Sequence of chain 1.L:
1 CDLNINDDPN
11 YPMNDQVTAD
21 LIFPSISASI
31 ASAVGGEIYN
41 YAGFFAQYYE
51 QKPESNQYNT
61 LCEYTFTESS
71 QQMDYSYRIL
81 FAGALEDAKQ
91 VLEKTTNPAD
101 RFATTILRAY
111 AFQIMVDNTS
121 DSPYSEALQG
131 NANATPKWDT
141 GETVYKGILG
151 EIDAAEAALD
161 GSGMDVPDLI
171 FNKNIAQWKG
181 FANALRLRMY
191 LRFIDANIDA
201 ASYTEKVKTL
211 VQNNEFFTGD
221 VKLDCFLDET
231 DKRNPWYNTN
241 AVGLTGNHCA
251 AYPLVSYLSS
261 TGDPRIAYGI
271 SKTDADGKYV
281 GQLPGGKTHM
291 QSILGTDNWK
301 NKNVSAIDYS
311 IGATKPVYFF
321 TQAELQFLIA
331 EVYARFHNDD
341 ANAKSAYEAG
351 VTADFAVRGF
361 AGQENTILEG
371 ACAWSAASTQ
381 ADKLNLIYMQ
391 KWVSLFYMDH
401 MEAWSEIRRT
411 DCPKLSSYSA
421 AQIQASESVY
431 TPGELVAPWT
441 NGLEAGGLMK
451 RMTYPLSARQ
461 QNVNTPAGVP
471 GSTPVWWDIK

Sequence of chain 1.M:
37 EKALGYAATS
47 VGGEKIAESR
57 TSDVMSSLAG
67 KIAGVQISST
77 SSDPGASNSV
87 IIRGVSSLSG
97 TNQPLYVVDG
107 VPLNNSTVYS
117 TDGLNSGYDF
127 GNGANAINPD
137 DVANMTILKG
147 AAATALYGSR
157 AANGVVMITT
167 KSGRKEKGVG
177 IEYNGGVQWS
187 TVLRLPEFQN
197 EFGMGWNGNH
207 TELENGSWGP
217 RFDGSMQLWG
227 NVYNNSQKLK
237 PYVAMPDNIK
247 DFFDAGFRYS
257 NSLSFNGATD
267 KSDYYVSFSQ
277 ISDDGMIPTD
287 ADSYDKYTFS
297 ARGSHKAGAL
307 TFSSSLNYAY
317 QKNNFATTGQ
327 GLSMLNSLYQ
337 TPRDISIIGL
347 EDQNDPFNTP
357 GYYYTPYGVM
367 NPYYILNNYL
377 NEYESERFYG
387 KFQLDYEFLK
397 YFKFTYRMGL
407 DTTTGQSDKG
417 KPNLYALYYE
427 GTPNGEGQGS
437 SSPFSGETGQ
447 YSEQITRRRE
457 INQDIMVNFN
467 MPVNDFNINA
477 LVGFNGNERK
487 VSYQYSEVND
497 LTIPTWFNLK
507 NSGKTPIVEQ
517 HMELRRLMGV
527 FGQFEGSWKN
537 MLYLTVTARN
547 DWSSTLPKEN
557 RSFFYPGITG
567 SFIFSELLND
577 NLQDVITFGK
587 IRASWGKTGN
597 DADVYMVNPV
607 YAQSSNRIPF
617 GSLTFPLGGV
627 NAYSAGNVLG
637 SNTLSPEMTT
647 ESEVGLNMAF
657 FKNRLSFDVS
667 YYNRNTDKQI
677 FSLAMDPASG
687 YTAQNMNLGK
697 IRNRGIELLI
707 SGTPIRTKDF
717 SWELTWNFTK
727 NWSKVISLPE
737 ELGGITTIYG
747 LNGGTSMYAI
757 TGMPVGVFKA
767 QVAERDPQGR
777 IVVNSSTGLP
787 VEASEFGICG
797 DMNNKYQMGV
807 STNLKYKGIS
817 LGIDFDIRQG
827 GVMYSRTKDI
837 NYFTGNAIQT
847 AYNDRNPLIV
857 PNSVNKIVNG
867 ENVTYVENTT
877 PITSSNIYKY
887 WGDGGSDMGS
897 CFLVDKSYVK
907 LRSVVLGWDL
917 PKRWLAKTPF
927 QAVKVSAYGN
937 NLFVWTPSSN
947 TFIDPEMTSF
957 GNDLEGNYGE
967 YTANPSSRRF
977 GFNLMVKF

Binding-site contacts:
Ligand atom C1 contacts residue GLY482 of chain 1.M at 3.9 Å.
Ligand atom O9 contacts residue CYS1 of chain 1.L at 3.9 Å.
Ligand atom C1 contacts residue GLN459 of chain 1.M at 4.1 Å.
Ligand atom C1 contacts residue ASN483 of chain 1.M at 4.1 Å.
Ligand atom C12 contacts residue GLN459 of chain 1.M at 3.5 Å.
Ligand atom O8 contacts residue GLU484 of chain 1.M at 3.7 Å.
Ligand atom C5 contacts residue ILE457 of chain 1.M at 3.7 Å (hydrophobic).
Ligand atom C11 contacts residue GLN459 of chain 1.M at 4.0 Å.
Ligand atom C9 contacts residue GLN459 of chain 1.M at 4.1 Å.
Ligand atom C15 contacts residue TYR402 of chain 1.M at 3.4 Å (hydrophobic).
Ligand atom C18 contacts residue GLN459 of chain 1.M at 3.7 Å.
Ligand atom C20 contacts residue TYR402 of chain 1.M at 3.6 Å (hydrophobic).
Ligand atom C2 contacts residue ASN483 of chain 1.M at 3.8 Å.
Ligand atom C2 contacts residue GLU484 of chain 1.M at 4.1 Å.
Ligand atom C14 contacts residue PHE274 of chain 1.D at 3.5 Å (hydrophobic).
Ligand atom C16 contacts residue PHE274 of chain 1.D at 3.8 Å (hydrophobic).
Ligand atom C3 contacts residue GLU484 of chain 1.M at 3.6 Å.
Ligand atom C2 contacts residue GLY482 of chain 1.M at 4.1 Å.
Ligand atom C17 contacts residue GLN459 of chain 1.M at 4.1 Å.
Ligand atom C5 contacts residue GLN459 of chain 1.M at 4.0 Å.
Ligand atom C1 contacts residue CYS1 of chain 1.L at 3.8 Å (hydrophobic).
Ligand atom C9 contacts residue MET404 of chain 1.M at 4.0 Å (hydrophobic).
Ligand atom O1 contacts residue MET524 of chain 1.M at 3.9 Å.
Ligand atom C6 contacts residue GLN459 of chain 1.M at 3.2 Å.
Ligand atom C17 contacts residue ILE461 of chain 1.M at 4.0 Å (hydrophobic).
Ligand atom C7 contacts residue MET524 of chain 1.M at 4.0 Å (hydrophobic).
Ligand atom C14 contacts residue TYR402 of chain 1.M at 4.1 Å (hydrophobic).
Ligand atom C3 contacts residue ILE457 of chain 1.M at 3.7 Å (hydrophobic).
Ligand atom C19 contacts residue TYR402 of chain 1.M at 3.7 Å (hydrophobic).
Ligand atom C19 contacts residue GLN459 of chain 1.M at 3.9 Å.
Ligand atom O4 contacts residue ILE457 of chain 1.M at 3.5 Å.
Ligand atom O9 contacts residue MET524 of chain 1.M at 3.5 Å.
Ligand atom C21 contacts residue TYR402 of chain 1.M at 3.5 Å (hydrophobic).
Ligand atom C10 contacts residue ILE457 of chain 1.M at 4.2 Å (hydrophobic).
Ligand atom C9 contacts residue TYR402 of chain 1.M at 3.7 Å (hydrophobic).
Ligand atom O4 contacts residue GLN459 of chain 1.M at 3.7 Å.
Ligand atom C19 contacts residue ILE461 of chain 1.M at 3.5 Å (hydrophobic).
Ligand atom C2 contacts residue CYS1 of chain 1.L at 3.2 Å (hydrophobic).
Ligand atom O1 contacts residue CYS1 of chain 1.L at 3.2 Å (h-bond).
Ligand atom C10 contacts residue GLN459 of chain 1.M at 3.3 Å.

Sequence of chain 1.D:
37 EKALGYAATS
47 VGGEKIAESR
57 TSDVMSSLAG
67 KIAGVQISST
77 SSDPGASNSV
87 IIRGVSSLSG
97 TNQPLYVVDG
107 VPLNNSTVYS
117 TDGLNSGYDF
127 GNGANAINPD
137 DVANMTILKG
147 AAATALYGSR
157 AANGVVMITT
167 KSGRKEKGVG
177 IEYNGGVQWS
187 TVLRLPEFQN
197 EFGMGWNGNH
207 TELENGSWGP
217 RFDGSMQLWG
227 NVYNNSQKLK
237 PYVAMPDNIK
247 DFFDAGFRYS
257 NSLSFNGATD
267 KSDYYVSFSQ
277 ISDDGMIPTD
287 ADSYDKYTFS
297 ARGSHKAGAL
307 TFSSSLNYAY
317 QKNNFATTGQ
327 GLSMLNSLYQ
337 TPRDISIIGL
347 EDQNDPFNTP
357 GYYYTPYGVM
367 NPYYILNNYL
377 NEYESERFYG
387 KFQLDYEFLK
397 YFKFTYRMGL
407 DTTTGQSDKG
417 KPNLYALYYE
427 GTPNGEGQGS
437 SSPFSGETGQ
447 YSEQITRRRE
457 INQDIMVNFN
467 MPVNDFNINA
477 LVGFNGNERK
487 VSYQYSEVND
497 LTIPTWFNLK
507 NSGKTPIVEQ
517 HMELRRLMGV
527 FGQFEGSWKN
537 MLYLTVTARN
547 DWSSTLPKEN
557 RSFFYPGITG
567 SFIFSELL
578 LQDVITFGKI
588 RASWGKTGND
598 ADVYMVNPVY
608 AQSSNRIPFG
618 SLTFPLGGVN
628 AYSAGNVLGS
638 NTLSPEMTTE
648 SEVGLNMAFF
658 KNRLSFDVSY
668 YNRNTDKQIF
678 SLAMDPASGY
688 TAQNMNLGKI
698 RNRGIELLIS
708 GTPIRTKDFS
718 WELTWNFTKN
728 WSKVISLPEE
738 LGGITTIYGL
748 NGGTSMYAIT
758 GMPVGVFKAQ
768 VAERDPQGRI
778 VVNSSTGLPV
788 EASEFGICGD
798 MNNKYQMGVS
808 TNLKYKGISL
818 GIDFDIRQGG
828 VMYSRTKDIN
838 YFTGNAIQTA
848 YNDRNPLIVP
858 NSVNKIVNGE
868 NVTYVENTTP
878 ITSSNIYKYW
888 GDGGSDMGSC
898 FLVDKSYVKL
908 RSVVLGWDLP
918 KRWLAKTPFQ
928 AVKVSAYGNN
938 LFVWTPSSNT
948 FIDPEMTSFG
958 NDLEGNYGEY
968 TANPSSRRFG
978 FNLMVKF

This small molecule binds to this protein.
Small molecule (SMILES): CCCCCCCCCC(=O)OCCCOC(=O)CCCCCCCCC